Sequence of chain 37.C:
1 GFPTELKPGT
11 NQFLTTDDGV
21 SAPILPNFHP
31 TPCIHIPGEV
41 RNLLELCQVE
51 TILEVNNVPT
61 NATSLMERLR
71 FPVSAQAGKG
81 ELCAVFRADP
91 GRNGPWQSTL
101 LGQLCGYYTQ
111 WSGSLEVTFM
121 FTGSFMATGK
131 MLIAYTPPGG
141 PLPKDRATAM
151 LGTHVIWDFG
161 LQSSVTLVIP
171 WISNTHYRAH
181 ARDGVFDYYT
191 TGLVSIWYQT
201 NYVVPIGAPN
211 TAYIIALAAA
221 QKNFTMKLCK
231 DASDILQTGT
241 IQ

The small molecule below binds the protein below.
Small molecule (SMILES): CCO/N=C/c1ccc(OCC[C@@H](C)CCN2CCN(c3ccncc3)C2=O)cc1

Sequence of chain 36.A:
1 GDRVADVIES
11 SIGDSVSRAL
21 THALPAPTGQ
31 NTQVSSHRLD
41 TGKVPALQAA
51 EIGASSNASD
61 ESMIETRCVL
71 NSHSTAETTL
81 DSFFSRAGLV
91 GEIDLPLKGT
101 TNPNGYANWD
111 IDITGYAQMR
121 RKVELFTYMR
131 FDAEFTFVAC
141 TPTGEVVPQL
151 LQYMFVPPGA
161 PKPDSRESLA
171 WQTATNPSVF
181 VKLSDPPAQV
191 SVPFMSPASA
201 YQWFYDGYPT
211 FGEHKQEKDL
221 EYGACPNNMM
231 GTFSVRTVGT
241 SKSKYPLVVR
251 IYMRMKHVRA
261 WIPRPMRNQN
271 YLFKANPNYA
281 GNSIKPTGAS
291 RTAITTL

Binding-site contacts:
Ligand atom CAO contacts residue ILE111 of chain 36.A at 3.8 Å (hydrophobic).
Ligand atom NBD contacts residue TRP203 of chain 36.A at 3.2 Å.
Ligand atom CAJ contacts residue PHE155 of chain 36.A at 3.7 Å (hydrophobic).
Ligand atom CAD contacts residue PHE137 of chain 36.A at 3.8 Å (hydrophobic).
Ligand atom CAL contacts residue PHE155 of chain 36.A at 3.7 Å (hydrophobic).
Ligand atom CAS contacts residue TYR201 of chain 36.A at 3.6 Å (hydrophobic).
Ligand atom CAH contacts residue THR114 of chain 36.A at 3.8 Å.
Ligand atom CBA contacts residue TRP203 of chain 36.A at 3.5 Å (hydrophobic).
Ligand atom CAN contacts residue ILE111 of chain 36.A at 3.6 Å (hydrophobic).
Ligand atom CAH contacts residue ASP112 of chain 36.A at 3.4 Å.
Ligand atom NAT contacts residue PHE155 of chain 36.A at 3.9 Å.
Ligand atom OAC contacts residue ILE113 of chain 36.A at 3.3 Å (h-bond).
Ligand atom CAA contacts residue SER178 of chain 36.A at 3.5 Å.
Ligand atom CAG contacts residue ASN228 of chain 36.A at 3.2 Å.
Ligand atom NBD contacts residue ASN228 of chain 36.A at 3.9 Å.
Ligand atom OAW contacts residue MET195 of chain 36.A at 3.2 Å.
Ligand atom CAF contacts residue THR114 of chain 36.A at 3.6 Å.
Ligand atom CAM contacts residue PRO177 of chain 36.A at 3.7 Å (hydrophobic).
Ligand atom CAS contacts residue ASN228 of chain 36.A at 3.8 Å.
Ligand atom CAR contacts residue TYR201 of chain 36.A at 3.4 Å (hydrophobic).
Ligand atom CAE contacts residue GLN202 of chain 36.A at 3.4 Å.
Ligand atom CAF contacts residue ASP112 of chain 36.A at 3.6 Å.
Ligand atom CAI contacts residue PHE135 of chain 36.A at 3.7 Å (hydrophobic).
Ligand atom CAS contacts residue TRP203 of chain 36.A at 3.4 Å (hydrophobic).
Ligand atom CAI contacts residue VAL192 of chain 36.A at 3.8 Å (hydrophobic).
Ligand atom OAC contacts residue ASP112 of chain 36.A at 3.7 Å.
Ligand atom NBC contacts residue TRP203 of chain 36.A at 3.8 Å.
Ligand atom CAN contacts residue PHE135 of chain 36.A at 3.7 Å (hydrophobic).
Ligand atom CAG contacts residue GLN202 of chain 36.A at 3.4 Å.
Ligand atom CBA contacts residue ASN228 of chain 36.A at 3.7 Å.
Ligand atom CAX contacts residue TRP203 of chain 36.A at 3.5 Å (hydrophobic).
Ligand atom CAM contacts residue PHE155 of chain 36.A at 3.8 Å (hydrophobic).
Ligand atom CAE contacts residue ASN228 of chain 36.A at 3.4 Å.
Ligand atom CAA contacts residue VAL179 of chain 36.A at 3.4 Å (hydrophobic).
Ligand atom OAC contacts residue TRP203 of chain 36.A at 3.9 Å.
Ligand atom CAA contacts residue TYR153 of chain 36.A at 3.9 Å (hydrophobic).
Ligand atom CAA contacts residue PRO177 of chain 36.A at 3.2 Å (hydrophobic).
Ligand atom CAJ contacts residue ILE24 of chain 36.C at 3.9 Å (hydrophobic).
Ligand atom CAK contacts residue PHE135 of chain 36.A at 3.7 Å (hydrophobic).
Ligand atom CAG contacts residue TRP203 of chain 36.A at 3.7 Å (hydrophobic).

Sequence of chain 36.C:
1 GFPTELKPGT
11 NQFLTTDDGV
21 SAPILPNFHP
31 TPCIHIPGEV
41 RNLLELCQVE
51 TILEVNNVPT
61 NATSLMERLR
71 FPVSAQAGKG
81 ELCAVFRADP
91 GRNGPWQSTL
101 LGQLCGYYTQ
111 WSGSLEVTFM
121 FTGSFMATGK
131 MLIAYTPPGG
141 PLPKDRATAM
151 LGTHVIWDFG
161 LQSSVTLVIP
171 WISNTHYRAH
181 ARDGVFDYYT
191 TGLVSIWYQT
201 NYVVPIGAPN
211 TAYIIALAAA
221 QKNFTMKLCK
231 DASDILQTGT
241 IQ